Binding-site contacts:
Ligand atom C3' contacts residue ASP150 of chain 1.B at 3.2 Å.
Ligand atom P contacts residue GLY155 of chain 1.B at 3.7 Å.
Ligand atom P contacts residue THR154 of chain 1.B at 3.5 Å.
Ligand atom C6 contacts residue TRP202 of chain 1.B at 3.4 Å (hydrophobic).
Ligand atom N7 contacts residue LYS181 of chain 1.B at 3.1 Å (salt-bridge).
Ligand atom C3' contacts residue ILE151 of chain 1.B at 3.5 Å (hydrophobic).
Ligand atom O3' contacts residue GLU149 of chain 1.B at 2.8 Å (salt-bridge).
Ligand atom C5' contacts residue ILE151 of chain 1.B at 3.7 Å (hydrophobic).
Ligand atom C2 contacts residue ILE203 of chain 1.B at 3.5 Å (hydrophobic).
Ligand atom N9 contacts residue ILE151 of chain 1.B at 3.7 Å.
Ligand atom N9 contacts residue TRP202 of chain 1.B at 3.5 Å.
Ligand atom O6 contacts residue VAL201 of chain 1.B at 3.7 Å.
Ligand atom O2P contacts residue PHE156 of chain 1.B at 3.6 Å.
Ligand atom O3' contacts residue ILE151 of chain 1.B at 3.7 Å.
Ligand atom O2P contacts residue THR157 of chain 1.B at 2.5 Å (h-bond).
Ligand atom C6 contacts residue LYS181 of chain 1.B at 3.6 Å.
Ligand atom C2' contacts residue ASP150 of chain 1.B at 3.6 Å.
Ligand atom C6 contacts residue ILE203 of chain 1.B at 3.6 Å (hydrophobic).
Ligand atom O1P contacts residue GLY155 of chain 1.B at 2.8 Å (h-bond).
Ligand atom N1 contacts residue ILE203 of chain 1.B at 2.8 Å (h-bond).
Ligand atom C4 contacts residue ILE151 of chain 1.B at 3.7 Å (hydrophobic).
Ligand atom N1 contacts residue TRP202 of chain 1.B at 3.2 Å.
Ligand atom O6 contacts residue ILE203 of chain 1.B at 2.8 Å (h-bond).
Ligand atom C5 contacts residue LYS181 of chain 1.B at 3.7 Å.
Ligand atom O6 contacts residue TRP202 of chain 1.B at 3.3 Å.
Ligand atom C5 contacts residue TRP202 of chain 1.B at 3.5 Å (hydrophobic).
Ligand atom O3' contacts residue ASP150 of chain 1.B at 2.7 Å (salt-bridge).
Ligand atom C5' contacts residue THR157 of chain 1.B at 3.7 Å.
Ligand atom N3 contacts residue TRP202 of chain 1.B at 3.2 Å.
Ligand atom O3P contacts residue ASP153 of chain 1.B at 3.4 Å.
Ligand atom O1P contacts residue THR154 of chain 1.B at 3.1 Å (h-bond).
Ligand atom O6 contacts residue LYS181 of chain 1.B at 2.8 Å (salt-bridge).
Ligand atom C2 contacts residue ASP209 of chain 1.B at 3.3 Å.
Ligand atom O1P contacts residue ASP153 of chain 1.B at 2.8 Å (salt-bridge).
Ligand atom C4 contacts residue TRP202 of chain 1.B at 3.3 Å (hydrophobic).
Ligand atom O2' contacts residue ASP150 of chain 1.B at 3.7 Å.
Ligand atom C2 contacts residue TRP202 of chain 1.B at 3.3 Å (hydrophobic).
Ligand atom N7 contacts residue TRP202 of chain 1.B at 3.6 Å.
Ligand atom O3P contacts residue THR154 of chain 1.B at 2.6 Å (h-bond).
Ligand atom N7 contacts residue ASP153 of chain 1.B at 3.6 Å.

A protein and the small-molecule ligand that binds it are described below.
Small molecule (SMILES): O=c1[nH]cnc2c1ncn2[C@@H]1O[C@H](COP(=O)(O)O)[C@@H](O)[C@H]1O

Sequence of chain 1.B:
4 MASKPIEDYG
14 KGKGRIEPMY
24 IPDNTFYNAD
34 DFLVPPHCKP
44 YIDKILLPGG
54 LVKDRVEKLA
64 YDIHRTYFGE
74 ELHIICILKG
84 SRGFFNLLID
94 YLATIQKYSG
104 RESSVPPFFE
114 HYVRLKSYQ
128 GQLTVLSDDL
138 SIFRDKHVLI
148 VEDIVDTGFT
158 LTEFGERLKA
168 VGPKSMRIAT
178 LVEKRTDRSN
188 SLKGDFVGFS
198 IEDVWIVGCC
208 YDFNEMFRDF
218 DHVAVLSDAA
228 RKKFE